Sequence of chain 1.A:
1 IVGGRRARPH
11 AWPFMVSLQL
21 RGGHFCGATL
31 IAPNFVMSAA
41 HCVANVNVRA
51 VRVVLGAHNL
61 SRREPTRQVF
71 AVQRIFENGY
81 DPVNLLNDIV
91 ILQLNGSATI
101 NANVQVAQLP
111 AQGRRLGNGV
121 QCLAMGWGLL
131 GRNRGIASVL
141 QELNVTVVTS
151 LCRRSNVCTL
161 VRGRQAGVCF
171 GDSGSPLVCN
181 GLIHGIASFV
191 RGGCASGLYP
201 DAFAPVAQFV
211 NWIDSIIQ

Binding-site contacts:
Ligand atom O4 contacts residue ARG63 of chain 1.A at 2.7 Å (salt-bridge).
Ligand atom N2 contacts residue VAL69 of chain 1.A at 3.4 Å (h-bond).
Ligand atom C8 contacts residue ASN95 of chain 1.A at 3.3 Å.
Ligand atom C2 contacts residue ASN95 of chain 1.A at 2.5 Å.
Ligand atom N2 contacts residue ASN95 of chain 1.A at 3.0 Å (h-bond).
Ligand atom C1 contacts residue ARG52 of chain 1.A at 3.5 Å.
Ligand atom O2 contacts residue ARG52 of chain 1.A at 3.7 Å.
Ligand atom O7 contacts residue GLU64 of chain 1.A at 3.6 Å.
Ligand atom O3 contacts residue ARG63 of chain 1.A at 2.6 Å (salt-bridge).
Ligand atom C1 contacts residue ARG63 of chain 1.A at 3.4 Å.
Ligand atom C4 contacts residue ARG63 of chain 1.A at 3.5 Å.
Ligand atom C7 contacts residue ASN95 of chain 1.A at 3.3 Å.
Ligand atom O2 contacts residue ARG63 of chain 1.A at 2.8 Å (salt-bridge).
Ligand atom O4 contacts residue ARG52 of chain 1.A at 3.6 Å (salt-bridge).
Ligand atom C3 contacts residue ARG63 of chain 1.A at 3.1 Å.
Ligand atom C5 contacts residue ASN95 of chain 1.A at 3.8 Å.
Ligand atom C2 contacts residue ARG52 of chain 1.A at 3.3 Å.
Ligand atom C5 contacts residue ARG62 of chain 1.A at 3.6 Å.
Ligand atom C2 contacts residue ARG63 of chain 1.A at 3.1 Å.
Ligand atom C6 contacts residue ALA71 of chain 1.A at 3.8 Å (hydrophobic).
Ligand atom C5 contacts residue ALA71 of chain 1.A at 3.6 Å (hydrophobic).
Ligand atom C5 contacts residue VAL69 of chain 1.A at 3.4 Å (hydrophobic).
Ligand atom O5 contacts residue ASN95 of chain 1.A at 2.5 Å (h-bond).
Ligand atom O5 contacts residue ARG67 of chain 1.A at 3.4 Å (salt-bridge).
Ligand atom C6 contacts residue ARG62 of chain 1.A at 3.8 Å.
Ligand atom C1 contacts residue ASN95 of chain 1.A at 1.5 Å.
Ligand atom C6 contacts residue ARG67 of chain 1.A at 3.6 Å.
Ligand atom O7 contacts residue ASN95 of chain 1.A at 3.5 Å (h-bond).
Ligand atom C6 contacts residue ARG52 of chain 1.A at 3.1 Å.
Ligand atom O2 contacts residue VAL69 of chain 1.A at 3.4 Å.
Ligand atom C6 contacts residue LEU60 of chain 1.A at 3.8 Å (hydrophobic).
Ligand atom C3 contacts residue VAL69 of chain 1.A at 3.4 Å (hydrophobic).
Ligand atom C6 contacts residue ARG52 of chain 1.A at 3.1 Å.
Ligand atom O5 contacts residue ARG52 of chain 1.A at 3.4 Å.
Ligand atom O4 contacts residue ARG52 of chain 1.A at 3.3 Å (salt-bridge).
Ligand atom C5 contacts residue ARG52 of chain 1.A at 3.6 Å.
Ligand atom C6 contacts residue VAL69 of chain 1.A at 3.6 Å (hydrophobic).
Ligand atom C8 contacts residue PRO65 of chain 1.A at 3.7 Å (hydrophobic).
Ligand atom C1 contacts residue ARG52 of chain 1.A at 3.4 Å.
Ligand atom C6 contacts residue VAL51 of chain 1.A at 3.0 Å (hydrophobic).

The protein below binds the small molecule below.
Small molecule (SMILES): CC(=O)N[C@H]1[C@H](O[C@H]2[C@H](O)[C@@H](NC(C)=O)CO[C@@H]2CO[C@@H]2O[C@@H](C)[C@@H](O)[C@@H](O)[C@@H]2O)O[C@H](CO)[C@@H](O[C@@H]2O[C@H](CO[C@@H]3O[C@H](CO)[C@@H](O)[C@H](O)[C@@H]3O[C@H]3O[C@H](CO)[C@@H](O[C@H]4O[C@H](CO)[C@@H](O)[C@@H](O)[C@H]4O)[C@@H](O)[C@H]3NC(C)=O)[C@@H](O)[C@H](O[C@H]3O[C@H](CO)[C@@H](O)[C@H](O)[C@@H]3O)[C@@H]2O)[C@@H]1O